The small molecule below binds the protein below.
Small molecule (SMILES): Cc1cn([C@H]2C[C@H](O[P](=O)(O)OC[C@H]3O[C@@H](n4cc(C)c(=O)[nH]c4=O)C[C@@H]3O)[C@@H](CO[P](=O)(O)O[C@H]3C[C@H](n4ccc(=O)[nH]c4=O)O[C@@H]3COP(=O)=O)O2)c(=O)[nH]c1=O

Binding-site contacts:
Ligand atom O4 contacts residue GLY98 of chain 34.A at 2.8 Å (h-bond).
Ligand atom O5' contacts residue GLN252 of chain 34.A at 3.1 Å (h-bond).
Ligand atom O4 contacts residue ALA259 of chain 34.A at 3.2 Å.
Ligand atom N3 contacts residue PRO334 of chain 34.A at 3.5 Å.
Ligand atom P contacts residue PHE333 of chain 34.A at 3.8 Å.
Ligand atom C6 contacts residue PHE333 of chain 34.A at 3.7 Å (hydrophobic).
Ligand atom C3' contacts residue PHE333 of chain 34.A at 3.8 Å (hydrophobic).
Ligand atom O5' contacts residue LEU328 of chain 34.A at 3.6 Å.
Ligand atom O4' contacts residue LEU328 of chain 34.A at 3.0 Å.
Ligand atom C5 contacts residue GLY98 of chain 34.A at 2.9 Å.
Ligand atom N1 contacts residue LEU328 of chain 34.A at 3.8 Å.
Ligand atom O4' contacts residue GLN252 of chain 34.A at 3.9 Å.
Ligand atom O3' contacts residue PHE333 of chain 34.A at 3.5 Å.
Ligand atom C2' contacts residue PHE333 of chain 34.A at 2.9 Å (hydrophobic).
Ligand atom C2 contacts residue PRO334 of chain 34.A at 3.7 Å (hydrophobic).
Ligand atom C2' contacts residue LEU328 of chain 34.A at 3.7 Å (hydrophobic).
Ligand atom N3 contacts residue LEU328 of chain 34.A at 3.9 Å.
Ligand atom O4' contacts residue PRO334 of chain 34.A at 4.0 Å.
Ligand atom OP2 contacts residue GLN252 of chain 34.A at 4.1 Å.
Ligand atom C1' contacts residue PHE333 of chain 34.A at 3.1 Å (hydrophobic).
Ligand atom C7 contacts residue TYR336 of chain 34.A at 3.6 Å (hydrophobic).
Ligand atom O4 contacts residue PRO334 of chain 34.A at 3.7 Å.
Ligand atom O2 contacts residue LEU328 of chain 34.A at 2.2 Å.
Ligand atom C5' contacts residue GLN252 of chain 34.A at 3.4 Å.
Ligand atom C4 contacts residue GLY98 of chain 34.A at 3.2 Å.
Ligand atom OP2 contacts residue PHE333 of chain 34.A at 3.3 Å.
Ligand atom O5' contacts residue PHE333 of chain 34.A at 3.8 Å.
Ligand atom N1 contacts residue PHE333 of chain 34.A at 3.8 Å.
Ligand atom O2 contacts residue PRO334 of chain 34.A at 3.8 Å.
Ligand atom C1' contacts residue LEU328 of chain 34.A at 3.9 Å (hydrophobic).
Ligand atom C5' contacts residue PHE333 of chain 34.A at 3.2 Å (hydrophobic).
Ligand atom OP1 contacts residue ARG391 of chain 34.A at 3.8 Å.
Ligand atom OP1 contacts residue GLN252 of chain 34.A at 3.7 Å.
Ligand atom C4' contacts residue GLN252 of chain 34.A at 3.5 Å.
Ligand atom OP2 contacts residue GLU102 of chain 34.A at 3.5 Å (salt-bridge).
Ligand atom C4 contacts residue PRO334 of chain 34.A at 3.6 Å (hydrophobic).
Ligand atom C6 contacts residue GLY98 of chain 34.A at 4.1 Å.
Ligand atom OP2 contacts residue ARG391 of chain 34.A at 3.9 Å.
Ligand atom C2 contacts residue LEU328 of chain 34.A at 3.0 Å (hydrophobic).
Ligand atom C4' contacts residue LEU328 of chain 34.A at 4.1 Å (hydrophobic).

Sequence of chain 34.A:
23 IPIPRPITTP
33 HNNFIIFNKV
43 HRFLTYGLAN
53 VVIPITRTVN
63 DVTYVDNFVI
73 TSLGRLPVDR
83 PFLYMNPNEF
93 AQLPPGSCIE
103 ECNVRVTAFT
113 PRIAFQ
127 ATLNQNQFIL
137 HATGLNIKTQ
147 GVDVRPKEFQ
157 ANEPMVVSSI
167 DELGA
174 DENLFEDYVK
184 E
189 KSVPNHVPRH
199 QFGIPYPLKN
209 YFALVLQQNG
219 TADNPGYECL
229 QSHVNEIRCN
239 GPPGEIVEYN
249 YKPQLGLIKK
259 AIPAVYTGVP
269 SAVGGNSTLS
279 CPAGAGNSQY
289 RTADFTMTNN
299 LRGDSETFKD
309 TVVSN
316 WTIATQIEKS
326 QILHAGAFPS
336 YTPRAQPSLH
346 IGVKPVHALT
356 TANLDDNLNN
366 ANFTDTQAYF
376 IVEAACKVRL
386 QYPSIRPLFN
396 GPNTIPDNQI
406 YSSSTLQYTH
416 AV